Binding-site contacts:
Ligand atom C5 contacts residue GLN51 of chain 1.A at 4.4 Å.
Ligand atom O5 contacts residue ASN118 of chain 1.A at 2.4 Å (h-bond).
Ligand atom C1 contacts residue ASN118 of chain 1.A at 1.4 Å.
Ligand atom C3 contacts residue ASN118 of chain 1.A at 3.6 Å.
Ligand atom O6 contacts residue ASP55 of chain 1.A at 4.3 Å.
Ligand atom O7 contacts residue ASN118 of chain 1.A at 4.0 Å.
Ligand atom C4 contacts residue ASN118 of chain 1.A at 4.2 Å.
Ligand atom N2 contacts residue ASN118 of chain 1.A at 2.8 Å (h-bond).
Ligand atom C6 contacts residue GLN51 of chain 1.A at 4.0 Å.
Ligand atom C5 contacts residue ASN118 of chain 1.A at 3.7 Å.
Ligand atom O6 contacts residue GLN51 of chain 1.A at 4.3 Å.
Ligand atom C7 contacts residue ASN118 of chain 1.A at 3.6 Å.
Ligand atom C2 contacts residue ASN118 of chain 1.A at 2.4 Å.
Ligand atom O5 contacts residue GLN51 of chain 1.A at 3.7 Å.
Ligand atom C6 contacts residue ASP55 of chain 1.A at 3.7 Å.
Ligand atom C8 contacts residue GLN121 of chain 1.A at 3.5 Å.

Sequence of chain 1.A:
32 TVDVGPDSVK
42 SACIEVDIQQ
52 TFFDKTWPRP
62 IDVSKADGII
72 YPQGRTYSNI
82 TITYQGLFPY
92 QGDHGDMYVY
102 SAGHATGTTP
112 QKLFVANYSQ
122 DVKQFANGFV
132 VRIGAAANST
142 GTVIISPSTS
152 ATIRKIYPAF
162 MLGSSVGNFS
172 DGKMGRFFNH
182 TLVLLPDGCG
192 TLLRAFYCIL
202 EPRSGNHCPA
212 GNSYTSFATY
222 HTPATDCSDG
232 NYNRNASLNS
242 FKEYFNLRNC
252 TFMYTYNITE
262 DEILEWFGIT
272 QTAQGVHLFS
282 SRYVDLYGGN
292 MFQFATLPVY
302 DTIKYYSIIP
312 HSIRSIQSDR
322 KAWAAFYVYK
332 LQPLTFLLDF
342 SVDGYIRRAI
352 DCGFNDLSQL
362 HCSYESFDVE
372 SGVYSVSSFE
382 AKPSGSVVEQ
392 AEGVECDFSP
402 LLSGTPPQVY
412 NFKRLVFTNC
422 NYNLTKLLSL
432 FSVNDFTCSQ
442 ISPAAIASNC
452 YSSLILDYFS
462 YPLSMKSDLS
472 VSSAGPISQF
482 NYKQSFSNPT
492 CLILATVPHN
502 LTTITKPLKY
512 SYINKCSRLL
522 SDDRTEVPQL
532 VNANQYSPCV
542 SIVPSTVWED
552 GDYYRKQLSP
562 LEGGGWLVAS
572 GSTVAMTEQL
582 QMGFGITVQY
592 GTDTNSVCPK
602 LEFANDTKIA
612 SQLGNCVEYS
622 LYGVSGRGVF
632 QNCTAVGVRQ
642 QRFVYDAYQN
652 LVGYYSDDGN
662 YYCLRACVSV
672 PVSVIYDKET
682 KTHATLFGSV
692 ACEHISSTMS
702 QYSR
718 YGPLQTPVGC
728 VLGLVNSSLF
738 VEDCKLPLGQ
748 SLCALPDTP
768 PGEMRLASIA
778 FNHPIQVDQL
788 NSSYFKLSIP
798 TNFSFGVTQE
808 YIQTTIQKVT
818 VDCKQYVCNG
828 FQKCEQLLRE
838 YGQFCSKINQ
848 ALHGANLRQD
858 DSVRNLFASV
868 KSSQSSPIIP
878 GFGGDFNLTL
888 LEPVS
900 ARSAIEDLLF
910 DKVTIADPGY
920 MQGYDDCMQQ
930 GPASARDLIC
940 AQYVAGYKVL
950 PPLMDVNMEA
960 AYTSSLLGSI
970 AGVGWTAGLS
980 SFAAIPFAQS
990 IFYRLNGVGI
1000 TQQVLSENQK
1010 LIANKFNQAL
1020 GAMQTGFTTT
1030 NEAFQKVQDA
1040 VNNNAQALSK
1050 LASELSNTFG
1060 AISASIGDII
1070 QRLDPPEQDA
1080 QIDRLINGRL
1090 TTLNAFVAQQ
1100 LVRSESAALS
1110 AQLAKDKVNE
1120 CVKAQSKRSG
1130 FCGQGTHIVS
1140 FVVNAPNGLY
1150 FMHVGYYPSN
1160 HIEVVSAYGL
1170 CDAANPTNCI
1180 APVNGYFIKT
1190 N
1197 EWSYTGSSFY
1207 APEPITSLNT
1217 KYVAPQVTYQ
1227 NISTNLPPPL

A protein and the small-molecule ligand that binds it are described below.
Small molecule (SMILES): CC(=O)N[C@H]1[C@H](O[C@H]2[C@H](O)[C@@H](NC(C)=O)CO[C@@H]2CO)O[C@H](CO)[C@@H](O)[C@@H]1O